Binding-site contacts:
Ligand atom O2' contacts residue HIS239 of chain 1.F at 3.3 Å (h-bond).
Ligand atom O2A contacts residue ILE330 of chain 1.F at 3.3 Å.
Ligand atom N7 contacts residue LYS150 of chain 1.F at 3.0 Å (salt-bridge).
Ligand atom O2G contacts residue GLU331 of chain 1.F at 3.0 Å (salt-bridge).
Ligand atom C5' contacts residue ASN242 of chain 1.F at 3.2 Å.
Ligand atom PG contacts residue MG1 of chain 1.MA at 3.5 Å.
Ligand atom N1 contacts residue TYR185 of chain 1.F at 3.6 Å.
Ligand atom O2B contacts residue MG1 of chain 1.MA at 2.6 Å.
Ligand atom C3B contacts residue LYS74 of chain 1.F at 3.4 Å.
Ligand atom O2' contacts residue LYS198 of chain 1.F at 3.3 Å (salt-bridge).
Ligand atom O3' contacts residue ASN242 of chain 1.F at 3.5 Å (h-bond).
Ligand atom O3' contacts residue ASP200 of chain 1.F at 3.5 Å (salt-bridge).
Ligand atom N6 contacts residue LYS184 of chain 1.F at 2.7 Å (salt-bridge).
Ligand atom O3' contacts residue LEU240 of chain 1.F at 3.6 Å.
Ligand atom O2B contacts residue ASN242 of chain 1.F at 3.2 Å (h-bond).
Ligand atom C3' contacts residue THR241 of chain 1.F at 3.4 Å.
Ligand atom N3 contacts residue TYR185 of chain 1.F at 3.5 Å.
Ligand atom O5' contacts residue ASN242 of chain 1.F at 3.5 Å (h-bond).
Ligand atom N3 contacts residue LYS198 of chain 1.F at 3.0 Å (salt-bridge).
Ligand atom O1A contacts residue LYS150 of chain 1.F at 3.4 Å (salt-bridge).
Ligand atom O3G contacts residue GLU331 of chain 1.F at 2.8 Å (salt-bridge).
Ligand atom N6 contacts residue GLN183 of chain 1.F at 2.9 Å (h-bond).
Ligand atom C3B contacts residue GLU331 of chain 1.F at 3.3 Å.
Ligand atom N7 contacts residue GLN183 of chain 1.F at 3.5 Å (h-bond).
Ligand atom PG contacts residue ASN333 of chain 1.F at 3.5 Å.
Ligand atom C4' contacts residue ASN242 of chain 1.F at 3.5 Å.
Ligand atom C2 contacts residue LYS198 of chain 1.F at 3.5 Å.
Ligand atom O3' contacts residue THR241 of chain 1.F at 2.4 Å (h-bond).
Ligand atom C2 contacts residue TYR185 of chain 1.F at 3.5 Å (hydrophobic).
Ligand atom O2A contacts residue MG1 of chain 1.MA at 3.3 Å.
Ligand atom O3G contacts residue MG1 of chain 1.MA at 2.3 Å.
Ligand atom O3A contacts residue GLU331 of chain 1.F at 3.1 Å (salt-bridge).
Ligand atom O3G contacts residue ASN333 of chain 1.F at 2.8 Å (h-bond).
Ligand atom O2A contacts residue GLU331 of chain 1.F at 3.3 Å (salt-bridge).
Ligand atom O2G contacts residue ASN333 of chain 1.F at 2.4 Å (h-bond).
Ligand atom N1 contacts residue LEU186 of chain 1.F at 3.0 Å (h-bond).
Ligand atom O3G contacts residue ASP318 of chain 1.F at 3.4 Å (salt-bridge).
Ligand atom C8 contacts residue LYS150 of chain 1.F at 3.5 Å.
Ligand atom PG contacts residue GLU331 of chain 1.F at 3.4 Å.
Ligand atom O2' contacts residue THR241 of chain 1.F at 3.5 Å (h-bond).

This small molecule binds to this protein.
Small molecule (SMILES): Nc1ncnc2c1ncn2[C@@H]1O[C@H](CO[P](=O)(O)O[P](=O)(O)CP(=O)(O)O)[C@@H](O)[C@H]1O

Sequence of chain 1.F:
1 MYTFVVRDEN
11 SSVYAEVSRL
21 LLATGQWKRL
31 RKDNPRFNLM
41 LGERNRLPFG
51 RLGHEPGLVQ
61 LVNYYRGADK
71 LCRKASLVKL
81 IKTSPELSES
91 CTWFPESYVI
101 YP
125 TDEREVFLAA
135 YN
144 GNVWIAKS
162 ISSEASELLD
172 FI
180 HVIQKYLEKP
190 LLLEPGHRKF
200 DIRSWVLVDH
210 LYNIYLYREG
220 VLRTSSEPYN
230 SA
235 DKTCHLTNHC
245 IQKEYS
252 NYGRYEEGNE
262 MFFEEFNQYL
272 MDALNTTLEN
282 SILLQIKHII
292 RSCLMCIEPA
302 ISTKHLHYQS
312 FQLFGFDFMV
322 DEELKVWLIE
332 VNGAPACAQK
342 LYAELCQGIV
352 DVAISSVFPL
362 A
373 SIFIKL